Binding-site contacts:
Ligand atom FE contacts residue CYS481 of chain 1.B at 2.3 Å.
Ligand atom C2 contacts residue NI1 of chain 1.I at 4.0 Å.
Ligand atom C1 contacts residue ARG411 of chain 1.B at 3.8 Å.
Ligand atom N2 contacts residue ARG411 of chain 1.B at 3.0 Å (salt-bridge).
Ligand atom N1 contacts residue ALA433 of chain 1.B at 3.5 Å.
Ligand atom C3 contacts residue CYS67 of chain 1.B at 3.4 Å (hydrophobic).
Ligand atom FE contacts residue H2S1 of chain 1.K at 3.6 Å.
Ligand atom N1 contacts residue SEC478 of chain 1.B at 3.1 Å (h-bond).
Ligand atom C2 contacts residue ARG411 of chain 1.B at 3.6 Å.
Ligand atom C1 contacts residue H2S1 of chain 1.K at 4.0 Å.
Ligand atom C1 contacts residue CYS481 of chain 1.B at 3.0 Å (hydrophobic).
Ligand atom N1 contacts residue ARG411 of chain 1.B at 3.8 Å.
Ligand atom N1 contacts residue SER434 of chain 1.B at 2.7 Å (h-bond).
Ligand atom C1 contacts residue ALA433 of chain 1.B at 3.9 Å (hydrophobic).
Ligand atom C3 contacts residue CYS481 of chain 1.B at 3.1 Å (hydrophobic).
Ligand atom C2 contacts residue ALA409 of chain 1.B at 3.4 Å (hydrophobic).
Ligand atom C2 contacts residue SEC478 of chain 1.B at 3.8 Å.
Ligand atom O3 contacts residue ALA409 of chain 1.B at 3.3 Å.
Ligand atom O3 contacts residue LEU414 of chain 1.B at 3.6 Å.
Ligand atom N2 contacts residue PRO410 of chain 1.B at 3.3 Å.
Ligand atom O3 contacts residue SER432 of chain 1.B at 3.8 Å.
Ligand atom O3 contacts residue HIS71 of chain 1.B at 3.9 Å.
Ligand atom C3 contacts residue ALA409 of chain 1.B at 3.4 Å (hydrophobic).
Ligand atom O3 contacts residue ALA433 of chain 1.B at 3.5 Å (h-bond).
Ligand atom FE contacts residue SEC478 of chain 1.B at 3.3 Å.
Ligand atom C2 contacts residue H2S1 of chain 1.K at 3.5 Å.
Ligand atom FE contacts residue NI1 of chain 1.I at 3.4 Å.
Ligand atom C1 contacts residue SEC478 of chain 1.B at 2.8 Å.
Ligand atom C1 contacts residue SER434 of chain 1.B at 3.8 Å.
Ligand atom N1 contacts residue CYS481 of chain 1.B at 3.4 Å.
Ligand atom N2 contacts residue CYS67 of chain 1.B at 3.4 Å.
Ligand atom FE contacts residue CYS67 of chain 1.B at 2.2 Å.
Ligand atom C1 contacts residue CYS67 of chain 1.B at 4.0 Å (hydrophobic).
Ligand atom C2 contacts residue CYS481 of chain 1.B at 4.1 Å (hydrophobic).
Ligand atom C2 contacts residue CYS67 of chain 1.B at 2.9 Å (hydrophobic).
Ligand atom C3 contacts residue ALA433 of chain 1.B at 4.1 Å (hydrophobic).
Ligand atom C3 contacts residue HIS71 of chain 1.B at 3.7 Å.
Ligand atom N2 contacts residue H2S1 of chain 1.K at 4.0 Å.
Ligand atom N2 contacts residue ALA409 of chain 1.B at 3.3 Å.
Ligand atom O3 contacts residue CYS481 of chain 1.B at 4.0 Å.

A protein and the small-molecule ligand that binds it are described below.
Small molecule (SMILES): N#C[Fe](=C=O)C#N

Sequence of chain 1.B:
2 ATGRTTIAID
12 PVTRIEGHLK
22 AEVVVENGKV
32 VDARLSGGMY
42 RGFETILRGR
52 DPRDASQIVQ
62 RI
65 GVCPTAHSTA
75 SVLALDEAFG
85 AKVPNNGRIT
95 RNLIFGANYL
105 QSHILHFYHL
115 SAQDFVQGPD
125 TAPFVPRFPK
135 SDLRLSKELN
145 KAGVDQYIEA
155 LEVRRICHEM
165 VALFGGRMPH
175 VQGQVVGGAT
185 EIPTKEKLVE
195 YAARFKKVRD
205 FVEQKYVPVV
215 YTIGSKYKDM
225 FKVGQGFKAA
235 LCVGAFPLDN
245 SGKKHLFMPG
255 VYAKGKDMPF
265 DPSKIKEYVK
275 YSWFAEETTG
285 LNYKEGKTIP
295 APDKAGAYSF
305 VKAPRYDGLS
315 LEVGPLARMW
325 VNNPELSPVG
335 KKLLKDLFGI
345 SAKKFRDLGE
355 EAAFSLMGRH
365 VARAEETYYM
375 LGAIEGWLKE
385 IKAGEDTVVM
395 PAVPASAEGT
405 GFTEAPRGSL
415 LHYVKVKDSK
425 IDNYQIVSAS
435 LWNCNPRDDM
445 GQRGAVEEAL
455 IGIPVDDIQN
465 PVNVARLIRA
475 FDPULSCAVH